Binding-site contacts:
Ligand atom N2 contacts residue ASN85 of chain 1.C at 3.0 Å (h-bond).
Ligand atom C5 contacts residue ASN85 of chain 1.C at 3.7 Å.
Ligand atom O5 contacts residue ASN85 of chain 1.C at 2.4 Å (h-bond).
Ligand atom O7 contacts residue ASN85 of chain 1.C at 3.4 Å (h-bond).
Ligand atom C4 contacts residue ASN85 of chain 1.C at 4.2 Å.
Ligand atom C3 contacts residue ASN85 of chain 1.C at 3.8 Å.
Ligand atom C7 contacts residue ASN85 of chain 1.C at 3.4 Å.
Ligand atom C2 contacts residue ASN85 of chain 1.C at 2.5 Å.
Ligand atom C1 contacts residue ASN85 of chain 1.C at 1.4 Å.
Ligand atom C8 contacts residue ASN85 of chain 1.C at 4.2 Å.

This protein binds this small molecule.
Small molecule (SMILES): CC(=O)N[C@@H]1[C@@H](O)[C@H](O)[C@@H](CO)O[C@H]1O

Sequence of chain 1.C:
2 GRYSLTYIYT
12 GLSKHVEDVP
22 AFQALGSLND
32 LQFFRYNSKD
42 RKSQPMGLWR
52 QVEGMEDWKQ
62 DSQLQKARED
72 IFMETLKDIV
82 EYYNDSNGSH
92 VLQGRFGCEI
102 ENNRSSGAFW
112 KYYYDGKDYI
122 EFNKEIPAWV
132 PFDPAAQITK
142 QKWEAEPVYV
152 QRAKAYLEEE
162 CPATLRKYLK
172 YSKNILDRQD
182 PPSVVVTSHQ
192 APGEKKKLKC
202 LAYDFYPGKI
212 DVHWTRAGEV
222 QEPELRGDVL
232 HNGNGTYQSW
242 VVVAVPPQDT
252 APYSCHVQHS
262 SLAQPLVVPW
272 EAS